Sequence of chain 1.A:
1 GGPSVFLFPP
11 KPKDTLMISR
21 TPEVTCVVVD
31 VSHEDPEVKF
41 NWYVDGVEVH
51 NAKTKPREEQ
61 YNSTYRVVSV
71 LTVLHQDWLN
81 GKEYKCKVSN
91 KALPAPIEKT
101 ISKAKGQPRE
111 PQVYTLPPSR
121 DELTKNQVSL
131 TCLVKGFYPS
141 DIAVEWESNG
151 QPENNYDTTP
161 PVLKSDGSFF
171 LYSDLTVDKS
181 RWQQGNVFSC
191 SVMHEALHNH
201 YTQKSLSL

Binding-site contacts:
Ligand atom C7 contacts residue ASP30 of chain 1.A at 3.4 Å.
Ligand atom C7 contacts residue ASN62 of chain 1.A at 3.3 Å.
Ligand atom C3 contacts residue ASP30 of chain 1.A at 3.5 Å.
Ligand atom C5 contacts residue LYS11 of chain 1.A at 3.8 Å.
Ligand atom O7 contacts residue ASN62 of chain 1.A at 3.5 Å (h-bond).
Ligand atom O6 contacts residue ASP14 of chain 1.A at 3.3 Å (salt-bridge).
Ligand atom C6 contacts residue PRO10 of chain 1.A at 3.4 Å (hydrophobic).
Ligand atom O3 contacts residue LYS11 of chain 1.A at 3.3 Å.
Ligand atom O4 contacts residue VAL29 of chain 1.A at 3.7 Å.
Ligand atom O6 contacts residue ARG66 of chain 1.A at 3.8 Å.
Ligand atom O6 contacts residue GLN60 of chain 1.A at 3.3 Å (h-bond).
Ligand atom C5 contacts residue PHE8 of chain 1.A at 3.5 Å (hydrophobic).
Ligand atom O3 contacts residue ASP30 of chain 1.A at 3.7 Å.
Ligand atom O6 contacts residue GLU23 of chain 1.A at 3.4 Å (salt-bridge).
Ligand atom O6 contacts residue PRO10 of chain 1.A at 3.3 Å.
Ligand atom C1 contacts residue ASN62 of chain 1.A at 1.5 Å.
Ligand atom O6 contacts residue PHE6 of chain 1.A at 3.7 Å.
Ligand atom C5 contacts residue ASN62 of chain 1.A at 3.8 Å.
Ligand atom C8 contacts residue VAL29 of chain 1.A at 3.8 Å (hydrophobic).
Ligand atom C2 contacts residue ASP30 of chain 1.A at 3.6 Å.
Ligand atom C6 contacts residue LYS11 of chain 1.A at 3.6 Å.
Ligand atom O5 contacts residue PHE8 of chain 1.A at 3.5 Å.
Ligand atom O5 contacts residue PHE6 of chain 1.A at 3.7 Å.
Ligand atom O6 contacts residue THR25 of chain 1.A at 3.7 Å.
Ligand atom O5 contacts residue THR25 of chain 1.A at 3.8 Å.
Ligand atom O5 contacts residue PRO9 of chain 1.A at 3.6 Å.
Ligand atom N2 contacts residue ASP30 of chain 1.A at 2.6 Å (salt-bridge).
Ligand atom C6 contacts residue GLU23 of chain 1.A at 2.8 Å.
Ligand atom O6 contacts residue LYS11 of chain 1.A at 3.0 Å (salt-bridge).
Ligand atom C8 contacts residue ASP30 of chain 1.A at 3.4 Å.
Ligand atom C2 contacts residue ASN62 of chain 1.A at 2.3 Å.
Ligand atom O5 contacts residue ASN62 of chain 1.A at 2.5 Å (h-bond).
Ligand atom C4 contacts residue PHE6 of chain 1.A at 3.7 Å (hydrophobic).
Ligand atom C6 contacts residue PHE6 of chain 1.A at 3.6 Å (hydrophobic).
Ligand atom O6 contacts residue PHE8 of chain 1.A at 3.7 Å.
Ligand atom O4 contacts residue GLU23 of chain 1.A at 3.3 Å (salt-bridge).
Ligand atom C2 contacts residue PHE6 of chain 1.A at 3.8 Å (hydrophobic).
Ligand atom C3 contacts residue ASN62 of chain 1.A at 3.7 Å.
Ligand atom N2 contacts residue ASN62 of chain 1.A at 2.7 Å (h-bond).
Ligand atom C6 contacts residue TYR61 of chain 1.A at 3.4 Å (hydrophobic).

The protein below binds the small molecule below.
Small molecule (SMILES): CC(=O)N[C@H]1[C@H](O[C@H]2[C@H](O)[C@@H](NC(C)=O)CO[C@@H]2CO[C@H]2O[C@@H](C)[C@@H](O)[C@@H](O)[C@@H]2O)O[C@H](CO)[C@@H](O[C@@H]2O[C@H](CO[C@H]3O[C@H](CO)[C@@H](O)[C@H](O)[C@@H]3O[C@H]3O[C@H](CO)[C@@H](O[C@@H]4O[C@H](CO)[C@H](O)[C@H](O)[C@H]4O)[C@H](O)[C@H]3NC(C)=O)[C@@H](O)[C@H](O[C@@H]3O[C@H](CO)[C@@H](O)[C@H](O)[C@@H]3O[C@@H]3O[C@H](CO)[C@@H](O)[C@H](O)[C@H]3NC(C)=O)[C@@H]2O)[C@@H]1O